Sequence of chain 1.C:
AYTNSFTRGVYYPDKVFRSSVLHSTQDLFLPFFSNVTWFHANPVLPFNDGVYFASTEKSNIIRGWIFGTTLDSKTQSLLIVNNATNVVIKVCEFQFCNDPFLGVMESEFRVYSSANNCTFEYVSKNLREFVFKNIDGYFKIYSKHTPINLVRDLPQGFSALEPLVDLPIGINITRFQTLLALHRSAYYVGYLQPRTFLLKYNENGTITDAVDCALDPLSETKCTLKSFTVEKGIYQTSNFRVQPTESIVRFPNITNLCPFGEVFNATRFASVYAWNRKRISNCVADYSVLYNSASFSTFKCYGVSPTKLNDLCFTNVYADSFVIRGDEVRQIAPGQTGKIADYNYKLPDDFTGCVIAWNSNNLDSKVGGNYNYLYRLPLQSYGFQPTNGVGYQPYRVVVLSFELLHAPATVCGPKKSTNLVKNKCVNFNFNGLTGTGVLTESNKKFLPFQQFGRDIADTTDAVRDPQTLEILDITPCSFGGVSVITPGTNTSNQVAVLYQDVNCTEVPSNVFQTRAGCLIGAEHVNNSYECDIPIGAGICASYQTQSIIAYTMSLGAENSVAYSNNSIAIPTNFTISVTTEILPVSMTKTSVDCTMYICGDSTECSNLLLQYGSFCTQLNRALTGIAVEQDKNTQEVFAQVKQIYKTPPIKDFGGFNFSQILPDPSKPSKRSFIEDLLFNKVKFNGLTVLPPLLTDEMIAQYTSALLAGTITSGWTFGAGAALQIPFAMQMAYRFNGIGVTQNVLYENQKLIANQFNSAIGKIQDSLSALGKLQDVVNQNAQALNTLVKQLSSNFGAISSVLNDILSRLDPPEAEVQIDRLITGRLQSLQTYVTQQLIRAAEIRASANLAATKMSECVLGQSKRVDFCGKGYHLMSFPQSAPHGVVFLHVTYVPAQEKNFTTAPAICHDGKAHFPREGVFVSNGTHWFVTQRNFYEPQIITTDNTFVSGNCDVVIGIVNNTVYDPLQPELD

Sequence of chain 1.A:
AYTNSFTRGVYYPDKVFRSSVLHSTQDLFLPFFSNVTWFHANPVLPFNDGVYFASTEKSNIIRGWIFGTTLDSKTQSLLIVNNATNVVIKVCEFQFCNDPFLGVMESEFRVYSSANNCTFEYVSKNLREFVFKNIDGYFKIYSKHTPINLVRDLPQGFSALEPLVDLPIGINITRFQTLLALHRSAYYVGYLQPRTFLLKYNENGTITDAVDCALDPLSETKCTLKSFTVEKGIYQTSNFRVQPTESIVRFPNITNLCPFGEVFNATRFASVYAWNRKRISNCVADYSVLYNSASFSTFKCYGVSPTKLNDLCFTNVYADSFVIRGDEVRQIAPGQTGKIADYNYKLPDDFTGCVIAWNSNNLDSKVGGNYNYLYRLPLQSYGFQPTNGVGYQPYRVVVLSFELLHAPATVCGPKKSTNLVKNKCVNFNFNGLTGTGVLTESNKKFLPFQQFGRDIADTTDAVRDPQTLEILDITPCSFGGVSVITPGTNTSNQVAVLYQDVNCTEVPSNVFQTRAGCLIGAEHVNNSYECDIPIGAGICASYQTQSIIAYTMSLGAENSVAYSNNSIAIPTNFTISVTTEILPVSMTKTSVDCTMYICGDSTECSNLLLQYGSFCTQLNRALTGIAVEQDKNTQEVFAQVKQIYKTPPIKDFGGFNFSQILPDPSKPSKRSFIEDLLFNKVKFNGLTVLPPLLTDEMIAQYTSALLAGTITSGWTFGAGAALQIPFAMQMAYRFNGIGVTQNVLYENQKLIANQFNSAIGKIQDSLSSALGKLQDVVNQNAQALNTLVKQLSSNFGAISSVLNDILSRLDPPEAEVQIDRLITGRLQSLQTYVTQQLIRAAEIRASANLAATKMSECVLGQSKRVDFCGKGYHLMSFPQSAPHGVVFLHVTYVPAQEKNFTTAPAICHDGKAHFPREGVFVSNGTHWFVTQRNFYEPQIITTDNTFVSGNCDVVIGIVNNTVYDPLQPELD

Binding-site contacts:
Ligand atom O5 contacts residue ASP796 of chain 1.A at 3.9 Å.
Ligand atom O7 contacts residue ILE1130 of chain 1.C at 4.5 Å.
Ligand atom O5 contacts residue ASN709 of chain 1.C at 2.4 Å (h-bond).
Ligand atom C2 contacts residue ASN709 of chain 1.C at 2.4 Å.
Ligand atom C3 contacts residue ASN709 of chain 1.C at 3.8 Å.
Ligand atom C8 contacts residue ASN709 of chain 1.C at 3.6 Å.
Ligand atom O7 contacts residue ASN709 of chain 1.C at 4.2 Å.
Ligand atom N2 contacts residue ASN709 of chain 1.C at 2.8 Å (h-bond).
Ligand atom O7 contacts residue GLY1131 of chain 1.C at 4.0 Å.
Ligand atom C1 contacts residue ASN709 of chain 1.C at 1.4 Å.
Ligand atom C7 contacts residue ASN709 of chain 1.C at 3.4 Å.
Ligand atom C1 contacts residue ASP796 of chain 1.A at 4.1 Å.
Ligand atom C4 contacts residue ASN709 of chain 1.C at 4.2 Å.
Ligand atom C5 contacts residue ASN709 of chain 1.C at 3.7 Å.

This protein binds this small molecule.
Small molecule (SMILES): CC(=O)N[C@H]1[C@H](O[C@H]2[C@H](O)[C@@H](NC(C)=O)CO[C@@H]2CO)O[C@H](CO)[C@@H](O)[C@@H]1O